Sequence of chain 1.C:
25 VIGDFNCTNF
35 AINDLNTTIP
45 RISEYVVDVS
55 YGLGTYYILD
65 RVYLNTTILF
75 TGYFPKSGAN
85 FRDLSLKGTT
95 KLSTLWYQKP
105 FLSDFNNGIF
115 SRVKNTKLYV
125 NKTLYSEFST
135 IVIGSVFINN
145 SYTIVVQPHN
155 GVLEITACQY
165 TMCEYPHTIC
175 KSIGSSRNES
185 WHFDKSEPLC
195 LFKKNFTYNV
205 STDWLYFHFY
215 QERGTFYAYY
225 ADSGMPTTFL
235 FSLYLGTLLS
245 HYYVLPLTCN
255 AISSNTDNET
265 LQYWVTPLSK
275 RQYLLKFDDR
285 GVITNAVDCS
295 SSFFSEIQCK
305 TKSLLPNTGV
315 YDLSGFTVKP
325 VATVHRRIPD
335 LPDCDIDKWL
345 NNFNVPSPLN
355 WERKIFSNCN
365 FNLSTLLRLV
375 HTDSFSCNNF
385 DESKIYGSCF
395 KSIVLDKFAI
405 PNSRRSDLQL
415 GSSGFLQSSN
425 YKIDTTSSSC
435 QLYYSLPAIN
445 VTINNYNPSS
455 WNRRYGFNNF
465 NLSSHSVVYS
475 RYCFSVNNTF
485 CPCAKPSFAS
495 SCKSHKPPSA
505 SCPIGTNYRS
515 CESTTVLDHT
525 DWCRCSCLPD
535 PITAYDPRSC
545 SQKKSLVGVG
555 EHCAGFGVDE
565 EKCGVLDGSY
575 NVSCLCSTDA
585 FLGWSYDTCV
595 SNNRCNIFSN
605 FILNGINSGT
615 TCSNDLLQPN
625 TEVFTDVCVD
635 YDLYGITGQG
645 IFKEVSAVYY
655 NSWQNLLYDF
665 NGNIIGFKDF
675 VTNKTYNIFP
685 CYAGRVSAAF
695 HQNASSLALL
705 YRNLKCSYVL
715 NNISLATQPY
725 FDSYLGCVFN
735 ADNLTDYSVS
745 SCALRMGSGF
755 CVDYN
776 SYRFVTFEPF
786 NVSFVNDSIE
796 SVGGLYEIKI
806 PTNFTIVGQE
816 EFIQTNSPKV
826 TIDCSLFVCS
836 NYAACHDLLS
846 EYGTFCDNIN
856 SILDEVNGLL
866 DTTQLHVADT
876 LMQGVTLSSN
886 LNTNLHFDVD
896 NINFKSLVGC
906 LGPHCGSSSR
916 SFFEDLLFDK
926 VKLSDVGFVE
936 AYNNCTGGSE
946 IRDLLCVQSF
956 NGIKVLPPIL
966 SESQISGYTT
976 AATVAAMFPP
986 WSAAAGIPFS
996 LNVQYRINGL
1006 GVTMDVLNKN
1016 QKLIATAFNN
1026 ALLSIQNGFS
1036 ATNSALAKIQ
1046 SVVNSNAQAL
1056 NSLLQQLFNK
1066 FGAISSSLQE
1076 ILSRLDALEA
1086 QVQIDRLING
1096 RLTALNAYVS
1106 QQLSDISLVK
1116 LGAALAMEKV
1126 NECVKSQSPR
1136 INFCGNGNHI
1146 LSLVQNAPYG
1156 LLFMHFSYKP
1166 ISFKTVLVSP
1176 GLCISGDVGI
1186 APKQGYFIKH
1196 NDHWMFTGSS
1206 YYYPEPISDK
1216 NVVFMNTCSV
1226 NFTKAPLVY

A small-molecule ligand and the protein it binds are described below.
Small molecule (SMILES): CC(=O)N[C@H]1[C@H](O[C@H]2[C@H](O)[C@@H](NC(C)=O)CO[C@@H]2CO)O[C@H](CO)[C@@H](O)[C@@H]1O

Binding-site contacts:
Ligand atom C8 contacts residue ASN697 of chain 1.C at 4.4 Å.
Ligand atom C8 contacts residue HIS695 of chain 1.C at 4.2 Å.
Ligand atom C4 contacts residue ASN697 of chain 1.C at 4.2 Å.
Ligand atom O7 contacts residue ASN697 of chain 1.C at 3.1 Å (h-bond).
Ligand atom C1 contacts residue ASN697 of chain 1.C at 1.4 Å.
Ligand atom N2 contacts residue ASN697 of chain 1.C at 2.9 Å (h-bond).
Ligand atom O5 contacts residue ASN697 of chain 1.C at 2.4 Å (h-bond).
Ligand atom C2 contacts residue ASN697 of chain 1.C at 2.4 Å.
Ligand atom C3 contacts residue ASN697 of chain 1.C at 3.8 Å.
Ligand atom C5 contacts residue ASN697 of chain 1.C at 3.7 Å.
Ligand atom C7 contacts residue ASN697 of chain 1.C at 3.2 Å.